Binding-site contacts:
Ligand atom O4 contacts residue ADE1 of chain 1.C at 3.2 Å (h-bond).
Ligand atom O5 contacts residue ALA158 of chain 1.A at 3.7 Å.
Ligand atom C1 contacts residue LYS127 of chain 1.A at 3.7 Å.
Ligand atom O4 contacts residue LYS127 of chain 1.A at 3.3 Å (salt-bridge).
Ligand atom O5 contacts residue ADE1 of chain 1.C at 3.3 Å.
Ligand atom C1 contacts residue PPV1 of chain 1.E at 3.7 Å.
Ligand atom O1X contacts residue THR126 of chain 1.A at 3.6 Å.
Ligand atom O2 contacts residue ASP155 of chain 1.A at 2.7 Å (salt-bridge).
Ligand atom P' contacts residue THR159 of chain 1.A at 3.5 Å.
Ligand atom C3 contacts residue ASP154 of chain 1.A at 3.1 Å.
Ligand atom O1X contacts residue GLY161 of chain 1.A at 3.6 Å.
Ligand atom O3X contacts residue GLU128 of chain 1.A at 2.7 Å (salt-bridge).
Ligand atom O2X contacts residue ALA158 of chain 1.A at 2.8 Å (h-bond).
Ligand atom C2 contacts residue ARG90 of chain 1.A at 3.6 Å.
Ligand atom O2 contacts residue ARG90 of chain 1.A at 3.1 Å.
Ligand atom C4 contacts residue THR162 of chain 1.A at 3.4 Å.
Ligand atom O2X contacts residue THR159 of chain 1.A at 3.2 Å (h-bond).
Ligand atom O3 contacts residue ASP154 of chain 1.A at 2.5 Å (salt-bridge).
Ligand atom O2X contacts residue GLY160 of chain 1.A at 2.9 Å (h-bond).
Ligand atom C2 contacts residue ADE1 of chain 1.C at 3.4 Å.
Ligand atom C5 contacts residue VAL156 of chain 1.A at 3.2 Å (hydrophobic).
Ligand atom O1X contacts residue LYS127 of chain 1.A at 3.6 Å.
Ligand atom C4 contacts residue LYS127 of chain 1.A at 3.4 Å.
Ligand atom O3X contacts residue ALA158 of chain 1.A at 3.5 Å.
Ligand atom C1 contacts residue ARG90 of chain 1.A at 3.3 Å.
Ligand atom O1 contacts residue ARG90 of chain 1.A at 3.6 Å (salt-bridge).
Ligand atom O1 contacts residue TYR129 of chain 1.A at 3.2 Å (h-bond).
Ligand atom O3 contacts residue LYS127 of chain 1.A at 3.2 Å (salt-bridge).
Ligand atom C2 contacts residue ASP155 of chain 1.A at 3.5 Å.
Ligand atom O1X contacts residue THR162 of chain 1.A at 2.6 Å (h-bond).
Ligand atom O3X contacts residue LYS127 of chain 1.A at 3.4 Å.
Ligand atom C3 contacts residue VAL156 of chain 1.A at 3.5 Å (hydrophobic).
Ligand atom P' contacts residue GLY160 of chain 1.A at 3.8 Å.
Ligand atom C1 contacts residue ADE1 of chain 1.C at 3.1 Å.
Ligand atom C1 contacts residue TYR129 of chain 1.A at 3.2 Å (hydrophobic).
Ligand atom C5 contacts residue ADE1 of chain 1.C at 3.6 Å.
Ligand atom O1 contacts residue PPV1 of chain 1.E at 2.7 Å (h-bond).
Ligand atom O3X contacts residue THR159 of chain 1.A at 2.6 Å (h-bond).
Ligand atom O3 contacts residue THR162 of chain 1.A at 3.8 Å.
Ligand atom O1 contacts residue LYS127 of chain 1.A at 3.0 Å (salt-bridge).

A protein and the small-molecule ligand that binds it are described below.
Small molecule (SMILES): O=P(O)(O)OC[C@H]1O[C@H](O)[C@H](O)[C@@H]1O

Sequence of chain 1.A:
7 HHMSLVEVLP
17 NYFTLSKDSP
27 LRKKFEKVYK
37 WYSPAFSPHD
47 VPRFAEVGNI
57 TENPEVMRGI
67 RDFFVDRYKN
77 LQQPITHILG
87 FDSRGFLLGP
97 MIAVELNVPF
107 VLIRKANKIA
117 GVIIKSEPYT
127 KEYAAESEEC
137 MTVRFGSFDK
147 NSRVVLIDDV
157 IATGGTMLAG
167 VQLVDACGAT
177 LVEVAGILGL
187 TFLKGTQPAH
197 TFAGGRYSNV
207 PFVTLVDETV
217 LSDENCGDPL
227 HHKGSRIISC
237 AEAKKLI